Binding-site contacts:
Ligand atom C3 contacts residue ASN322 of chain 1.C at 3.8 Å.
Ligand atom C8 contacts residue ASN322 of chain 1.C at 3.8 Å.
Ligand atom O5 contacts residue GLN571 of chain 1.C at 4.1 Å.
Ligand atom O6 contacts residue GLN571 of chain 1.C at 3.8 Å.
Ligand atom N2 contacts residue GLN571 of chain 1.C at 4.0 Å.
Ligand atom C4 contacts residue ASN322 of chain 1.C at 4.1 Å.
Ligand atom C2 contacts residue GLN571 of chain 1.C at 4.4 Å.
Ligand atom C1 contacts residue ASN322 of chain 1.C at 1.4 Å.
Ligand atom C2 contacts residue ASN322 of chain 1.C at 2.5 Å.
Ligand atom C5 contacts residue ASN322 of chain 1.C at 3.6 Å.
Ligand atom O5 contacts residue ASN322 of chain 1.C at 2.2 Å (h-bond).
Ligand atom O6 contacts residue ASN322 of chain 1.C at 4.3 Å.
Ligand atom C7 contacts residue ASN322 of chain 1.C at 3.3 Å.
Ligand atom N2 contacts residue ASN322 of chain 1.C at 3.1 Å (h-bond).
Ligand atom O7 contacts residue ASN322 of chain 1.C at 3.6 Å.

A small-molecule ligand and the protein it binds are described below.
Small molecule (SMILES): CC(=O)N[C@@H]1[C@@H](O)[C@H](O)[C@@H](CO)O[C@H]1O

Sequence of chain 1.C:
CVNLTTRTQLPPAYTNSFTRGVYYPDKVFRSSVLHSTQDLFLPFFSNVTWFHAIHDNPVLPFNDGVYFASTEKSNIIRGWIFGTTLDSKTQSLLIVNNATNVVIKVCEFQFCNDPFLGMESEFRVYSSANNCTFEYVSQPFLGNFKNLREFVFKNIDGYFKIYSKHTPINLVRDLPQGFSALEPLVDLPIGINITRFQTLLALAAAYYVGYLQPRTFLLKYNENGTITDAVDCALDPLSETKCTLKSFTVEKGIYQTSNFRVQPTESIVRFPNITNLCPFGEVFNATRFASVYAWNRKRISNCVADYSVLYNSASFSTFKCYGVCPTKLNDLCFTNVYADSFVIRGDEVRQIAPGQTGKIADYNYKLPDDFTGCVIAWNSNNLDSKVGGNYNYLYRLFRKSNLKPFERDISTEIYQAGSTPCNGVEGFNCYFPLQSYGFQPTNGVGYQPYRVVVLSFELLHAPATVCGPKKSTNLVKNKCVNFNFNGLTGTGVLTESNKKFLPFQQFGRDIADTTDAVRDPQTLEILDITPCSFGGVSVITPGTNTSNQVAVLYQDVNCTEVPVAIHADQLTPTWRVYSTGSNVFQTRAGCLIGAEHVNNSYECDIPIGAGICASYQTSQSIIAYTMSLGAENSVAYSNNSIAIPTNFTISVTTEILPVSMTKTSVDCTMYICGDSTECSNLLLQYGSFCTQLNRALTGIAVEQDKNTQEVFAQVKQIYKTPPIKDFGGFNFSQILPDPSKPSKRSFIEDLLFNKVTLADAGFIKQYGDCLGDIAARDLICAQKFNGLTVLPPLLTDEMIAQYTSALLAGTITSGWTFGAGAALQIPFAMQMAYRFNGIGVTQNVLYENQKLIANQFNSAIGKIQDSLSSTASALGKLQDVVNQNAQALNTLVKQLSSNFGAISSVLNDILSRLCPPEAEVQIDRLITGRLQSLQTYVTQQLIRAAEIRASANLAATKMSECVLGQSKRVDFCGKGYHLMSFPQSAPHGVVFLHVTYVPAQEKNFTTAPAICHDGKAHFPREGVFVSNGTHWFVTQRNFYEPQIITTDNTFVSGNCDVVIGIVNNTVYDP